The small molecule below binds the protein below.
Small molecule (SMILES): Cn1c(=O)c(Oc2ccc(F)cc2F)cc2cnc(NC3CCOCC3)nc21

Binding-site contacts:
Ligand atom F2 contacts residue LYS65 of chain 1.A at 3.4 Å.
Ligand atom C25 contacts residue THR118 of chain 1.A at 3.7 Å.
Ligand atom F1 contacts residue LEU98 of chain 1.A at 3.4 Å.
Ligand atom F2 contacts residue ALA63 of chain 1.A at 3.6 Å.
Ligand atom C22 contacts residue THR118 of chain 1.A at 3.8 Å.
Ligand atom C6 contacts residue MET121 of chain 1.A at 3.6 Å (hydrophobic).
Ligand atom N7 contacts residue MET121 of chain 1.A at 3.0 Å (h-bond).
Ligand atom C11 contacts residue HIS119 of chain 1.A at 3.4 Å.
Ligand atom C24 contacts residue THR118 of chain 1.A at 3.5 Å.
Ligand atom O3 contacts residue ASN127 of chain 1.A at 3.6 Å (h-bond).
Ligand atom C2 contacts residue ASP124 of chain 1.A at 3.7 Å.
Ligand atom F1 contacts residue VAL117 of chain 1.A at 3.2 Å.
Ligand atom C11 contacts residue ALA63 of chain 1.A at 3.4 Å (hydrophobic).
Ligand atom F2 contacts residue VAL50 of chain 1.A at 3.5 Å.
Ligand atom C25 contacts residue LYS65 of chain 1.A at 3.6 Å.
Ligand atom O3 contacts residue ALA123 of chain 1.A at 3.5 Å.
Ligand atom C22 contacts residue LEU87 of chain 1.A at 3.8 Å (hydrophobic).
Ligand atom C17 contacts residue THR118 of chain 1.A at 3.9 Å.
Ligand atom C24 contacts residue ALA63 of chain 1.A at 3.5 Å (hydrophobic).
Ligand atom C4 contacts residue GLY122 of chain 1.A at 3.9 Å.
Ligand atom C24 contacts residue LEU116 of chain 1.A at 3.3 Å (hydrophobic).
Ligand atom F1 contacts residue THR118 of chain 1.A at 3.5 Å.
Ligand atom C2 contacts residue ALA123 of chain 1.A at 3.8 Å (hydrophobic).
Ligand atom C8 contacts residue MET121 of chain 1.A at 3.8 Å (hydrophobic).
Ligand atom C9 contacts residue LEU179 of chain 1.A at 3.8 Å (hydrophobic).
Ligand atom N7 contacts residue HIS119 of chain 1.A at 3.8 Å.
Ligand atom F1 contacts residue LEU116 of chain 1.A at 3.3 Å.
Ligand atom C23 contacts residue THR118 of chain 1.A at 3.5 Å.
Ligand atom O3 contacts residue GLY122 of chain 1.A at 3.9 Å.
Ligand atom C15 contacts residue VAL50 of chain 1.A at 3.7 Å (hydrophobic).
Ligand atom C5 contacts residue GLY122 of chain 1.A at 3.8 Å.
Ligand atom O19 contacts residue VAL50 of chain 1.A at 3.5 Å.
Ligand atom C5 contacts residue MET121 of chain 1.A at 3.3 Å (hydrophobic).
Ligand atom C23 contacts residue LEU116 of chain 1.A at 3.8 Å (hydrophobic).
Ligand atom C1 contacts residue ALA123 of chain 1.A at 3.8 Å (hydrophobic).
Ligand atom C17 contacts residue ALA63 of chain 1.A at 3.8 Å (hydrophobic).
Ligand atom N13 contacts residue MET121 of chain 1.A at 2.9 Å (h-bond).
Ligand atom O19 contacts residue GLY45 of chain 1.A at 3.3 Å.
Ligand atom C10 contacts residue ALA63 of chain 1.A at 3.8 Å (hydrophobic).
Ligand atom N14 contacts residue LEU179 of chain 1.A at 3.8 Å.

Sequence of chain 1.A:
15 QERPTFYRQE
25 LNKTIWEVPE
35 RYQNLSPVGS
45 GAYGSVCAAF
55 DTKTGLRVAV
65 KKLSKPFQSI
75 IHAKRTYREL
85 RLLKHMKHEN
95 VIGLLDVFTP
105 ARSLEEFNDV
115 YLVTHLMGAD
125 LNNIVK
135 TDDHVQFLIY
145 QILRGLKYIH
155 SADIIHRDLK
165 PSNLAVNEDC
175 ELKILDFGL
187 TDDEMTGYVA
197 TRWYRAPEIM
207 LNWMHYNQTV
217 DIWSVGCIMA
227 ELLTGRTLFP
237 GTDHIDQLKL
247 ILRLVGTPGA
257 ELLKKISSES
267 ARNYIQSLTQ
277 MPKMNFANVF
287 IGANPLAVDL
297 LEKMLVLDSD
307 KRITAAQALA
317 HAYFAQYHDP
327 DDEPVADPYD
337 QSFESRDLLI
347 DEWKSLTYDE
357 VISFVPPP